Sequence of chain 1.A:
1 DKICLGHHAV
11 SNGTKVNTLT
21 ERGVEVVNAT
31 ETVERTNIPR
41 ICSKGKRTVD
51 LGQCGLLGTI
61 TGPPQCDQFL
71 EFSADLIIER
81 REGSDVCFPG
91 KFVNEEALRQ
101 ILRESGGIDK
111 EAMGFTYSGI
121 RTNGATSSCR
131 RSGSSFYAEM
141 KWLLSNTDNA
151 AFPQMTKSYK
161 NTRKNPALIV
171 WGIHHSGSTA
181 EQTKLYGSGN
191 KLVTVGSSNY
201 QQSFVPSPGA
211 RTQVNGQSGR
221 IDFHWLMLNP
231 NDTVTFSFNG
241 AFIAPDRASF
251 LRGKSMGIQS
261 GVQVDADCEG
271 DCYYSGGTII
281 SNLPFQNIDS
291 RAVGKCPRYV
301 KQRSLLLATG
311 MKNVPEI

This small molecule binds to this protein.
Small molecule (SMILES): CC(=O)N[C@@H]1[C@@H](O)[C@H](O)[C@@H](CO)O[C@H]1O

Binding-site contacts:
Ligand atom O6 contacts residue PRO230 of chain 1.A at 4.4 Å.
Ligand atom N2 contacts residue ASN231 of chain 1.A at 2.9 Å (h-bond).
Ligand atom O5 contacts residue ASN231 of chain 1.A at 2.4 Å (h-bond).
Ligand atom C5 contacts residue ASN231 of chain 1.A at 3.7 Å.
Ligand atom C1 contacts residue ASN231 of chain 1.A at 1.4 Å.
Ligand atom C7 contacts residue ASN231 of chain 1.A at 4.0 Å.
Ligand atom C6 contacts residue LYS164 of chain 1.A at 4.4 Å.
Ligand atom C4 contacts residue ASN231 of chain 1.A at 4.2 Å.
Ligand atom C3 contacts residue ASN231 of chain 1.A at 3.8 Å.
Ligand atom C2 contacts residue ASN231 of chain 1.A at 2.5 Å.